Binding-site contacts:
Ligand atom C19 contacts residue VAL188 of chain 19.A at 3.5 Å (hydrophobic).
Ligand atom C10 contacts residue ILE104 of chain 19.A at 3.9 Å (hydrophobic).
Ligand atom C16 contacts residue TYR128 of chain 19.A at 2.9 Å (hydrophobic).
Ligand atom C13 contacts residue TYR128 of chain 19.A at 3.0 Å (hydrophobic).
Ligand atom C21 contacts residue MET224 of chain 19.A at 4.0 Å (hydrophobic).
Ligand atom C13 contacts residue TYR197 of chain 19.A at 4.0 Å (hydrophobic).
Ligand atom C19 contacts residue VAL191 of chain 19.A at 4.0 Å (hydrophobic).
Ligand atom N5 contacts residue DMS1 of chain 19.F at 3.9 Å.
Ligand atom C18 contacts residue VAL188 of chain 19.A at 3.9 Å (hydrophobic).
Ligand atom C11 contacts residue TYR128 of chain 19.A at 3.4 Å (hydrophobic).
Ligand atom C10 contacts residue TYR128 of chain 19.A at 3.6 Å (hydrophobic).
Ligand atom C10 contacts residue MET221 of chain 19.A at 4.0 Å (hydrophobic).
Ligand atom C14 contacts residue SER126 of chain 19.A at 3.6 Å.
Ligand atom C7 contacts residue LEU106 of chain 19.A at 4.1 Å (hydrophobic).
Ligand atom C18 contacts residue TYR152 of chain 19.A at 3.8 Å (hydrophobic).
Ligand atom C17 contacts residue ILE104 of chain 19.A at 3.8 Å (hydrophobic).
Ligand atom C8 contacts residue PHE124 of chain 19.A at 3.6 Å (hydrophobic).
Ligand atom C17 contacts residue TYR128 of chain 19.A at 3.8 Å (hydrophobic).
Ligand atom C7 contacts residue PHE124 of chain 19.A at 3.8 Å (hydrophobic).
Ligand atom C1 contacts residue DMS1 of chain 19.F at 4.1 Å.
Ligand atom N12 contacts residue TYR128 of chain 19.A at 2.5 Å (h-bond).
Ligand atom C8 contacts residue TYR197 of chain 19.A at 3.4 Å (hydrophobic).
Ligand atom C1 contacts residue ASN198 of chain 19.A at 4.0 Å.
Ligand atom N4 contacts residue ASN219 of chain 19.A at 4.0 Å.
Ligand atom C13 contacts residue SER126 of chain 19.A at 3.7 Å.
Ligand atom C11 contacts residue ILE104 of chain 19.A at 3.5 Å (hydrophobic).
Ligand atom C20 contacts residue VAL188 of chain 19.A at 3.7 Å (hydrophobic).
Ligand atom N9 contacts residue TYR128 of chain 19.A at 4.1 Å.
Ligand atom N5 contacts residue ASN219 of chain 19.A at 4.1 Å.
Ligand atom C15 contacts residue TYR128 of chain 19.A at 3.0 Å (hydrophobic).
Ligand atom C19 contacts residue TYR152 of chain 19.A at 3.9 Å (hydrophobic).
Ligand atom C7 contacts residue TYR197 of chain 19.A at 3.5 Å (hydrophobic).
Ligand atom C14 contacts residue TYR128 of chain 19.A at 3.3 Å (hydrophobic).
Ligand atom C21 contacts residue ILE104 of chain 19.A at 3.5 Å (hydrophobic).
Ligand atom N4 contacts residue DMS1 of chain 19.F at 3.6 Å (h-bond).
Ligand atom C20 contacts residue VAL191 of chain 19.A at 3.5 Å (hydrophobic).
Ligand atom C10 contacts residue LEU106 of chain 19.A at 4.0 Å (hydrophobic).
Ligand atom C11 contacts residue MET221 of chain 19.A at 4.0 Å (hydrophobic).
Ligand atom C14 contacts residue TYR197 of chain 19.A at 4.1 Å (hydrophobic).
Ligand atom C16 contacts residue ILE104 of chain 19.A at 3.7 Å (hydrophobic).

A small-molecule ligand and the protein it binds are described below.
Small molecule (SMILES): COc1ccc(N2CCN(c3cccc(C)c3)CC2)nn1

Sequence of chain 19.A:
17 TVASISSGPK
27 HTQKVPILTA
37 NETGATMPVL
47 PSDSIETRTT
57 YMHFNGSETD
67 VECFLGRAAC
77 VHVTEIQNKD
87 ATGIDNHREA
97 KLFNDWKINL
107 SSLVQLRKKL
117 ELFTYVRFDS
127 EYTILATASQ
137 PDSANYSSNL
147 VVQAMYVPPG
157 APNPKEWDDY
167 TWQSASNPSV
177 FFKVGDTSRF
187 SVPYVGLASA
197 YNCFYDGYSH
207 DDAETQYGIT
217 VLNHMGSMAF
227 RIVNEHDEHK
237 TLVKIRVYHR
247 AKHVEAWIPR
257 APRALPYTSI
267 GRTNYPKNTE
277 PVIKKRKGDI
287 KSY